A protein and the small-molecule ligand that binds it are described below.
Small molecule (SMILES): NC(=[NH2+])NCCC[C@H](N)C(=O)O

Binding-site contacts:
Ligand atom N contacts residue ALA199 of chain 1.B at 4.0 Å.
Ligand atom C contacts residue ALA200 of chain 1.B at 3.5 Å (hydrophobic).
Ligand atom NE contacts residue GLN197 of chain 1.B at 3.3 Å (h-bond).
Ligand atom CA contacts residue ALA198 of chain 1.B at 3.9 Å (hydrophobic).
Ligand atom O contacts residue ALA198 of chain 1.B at 3.9 Å.
Ligand atom O contacts residue ALA199 of chain 1.B at 4.4 Å.
Ligand atom NH2 contacts residue PRO134 of chain 1.B at 4.0 Å.
Ligand atom CZ contacts residue GLN197 of chain 1.B at 4.3 Å.
Ligand atom CD contacts residue GLN197 of chain 1.B at 3.7 Å.
Ligand atom CZ contacts residue PRO134 of chain 1.B at 3.9 Å (hydrophobic).
Ligand atom N contacts residue GLN197 of chain 1.B at 3.2 Å (h-bond).
Ligand atom N contacts residue ALA198 of chain 1.B at 2.5 Å (h-bond).
Ligand atom CA contacts residue GLN197 of chain 1.B at 4.4 Å.
Ligand atom CD contacts residue ALA198 of chain 1.B at 4.4 Å (hydrophobic).
Ligand atom CA contacts residue ALA200 of chain 1.B at 3.3 Å (hydrophobic).
Ligand atom N contacts residue ALA200 of chain 1.B at 2.9 Å.
Ligand atom C contacts residue ALA198 of chain 1.B at 4.2 Å (hydrophobic).
Ligand atom O contacts residue ALA200 of chain 1.B at 3.2 Å (h-bond).
Ligand atom NH1 contacts residue PRO134 of chain 1.B at 3.7 Å.
Ligand atom NH2 contacts residue GLN197 of chain 1.B at 4.0 Å.
Ligand atom NE contacts residue PRO134 of chain 1.B at 4.3 Å.

Sequence of chain 1.B:
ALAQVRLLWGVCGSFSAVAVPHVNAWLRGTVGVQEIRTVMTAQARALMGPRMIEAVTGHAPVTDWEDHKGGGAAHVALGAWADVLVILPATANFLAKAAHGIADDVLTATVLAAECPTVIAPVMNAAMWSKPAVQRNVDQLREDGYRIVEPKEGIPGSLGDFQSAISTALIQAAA